Sequence of chain 1.B:
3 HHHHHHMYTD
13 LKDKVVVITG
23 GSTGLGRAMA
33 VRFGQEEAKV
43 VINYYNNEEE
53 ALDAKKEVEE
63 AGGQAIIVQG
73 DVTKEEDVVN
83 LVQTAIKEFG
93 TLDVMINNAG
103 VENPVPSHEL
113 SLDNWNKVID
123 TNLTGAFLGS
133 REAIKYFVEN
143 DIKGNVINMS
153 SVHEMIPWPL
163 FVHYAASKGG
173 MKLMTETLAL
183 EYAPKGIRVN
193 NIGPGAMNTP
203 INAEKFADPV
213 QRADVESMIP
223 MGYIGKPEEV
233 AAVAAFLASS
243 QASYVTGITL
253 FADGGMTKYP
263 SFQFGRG

Sequence of chain 1.D:
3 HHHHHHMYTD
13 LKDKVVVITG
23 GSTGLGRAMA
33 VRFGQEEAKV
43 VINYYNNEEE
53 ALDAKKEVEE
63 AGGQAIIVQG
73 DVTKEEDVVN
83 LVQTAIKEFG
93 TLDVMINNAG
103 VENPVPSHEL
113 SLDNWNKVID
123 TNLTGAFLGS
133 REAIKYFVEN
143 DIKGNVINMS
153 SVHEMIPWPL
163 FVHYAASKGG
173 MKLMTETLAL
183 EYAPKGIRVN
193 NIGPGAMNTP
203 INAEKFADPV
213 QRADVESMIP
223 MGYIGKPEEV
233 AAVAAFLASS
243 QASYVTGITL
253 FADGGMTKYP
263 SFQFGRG

This small molecule binds to this protein.
Small molecule (SMILES): OC[C@H]1O[C@@H](O)[C@H](O)[C@@H](O)[C@@H]1O

Binding-site contacts:
Ligand atom O2 contacts residue NAI1 of chain 1.N at 3.4 Å.
Ligand atom O2 contacts residue TYR166 of chain 1.D at 3.2 Å (h-bond).
Ligand atom O5 contacts residue NAI1 of chain 1.N at 3.9 Å.
Ligand atom O6 contacts residue GLY269 of chain 1.B at 2.6 Å (h-bond).
Ligand atom C1 contacts residue TYR166 of chain 1.D at 3.6 Å (hydrophobic).
Ligand atom C6 contacts residue ALA198 of chain 1.D at 3.7 Å (hydrophobic).
Ligand atom O5 contacts residue HIS155 of chain 1.D at 3.2 Å.
Ligand atom C2 contacts residue TYR166 of chain 1.D at 3.8 Å (hydrophobic).
Ligand atom O3 contacts residue GLU104 of chain 1.D at 2.7 Å (salt-bridge).
Ligand atom O3 contacts residue LYS207 of chain 1.D at 3.1 Å (salt-bridge).
Ligand atom O2 contacts residue GLU104 of chain 1.D at 2.7 Å (salt-bridge).
Ligand atom C3 contacts residue NAI1 of chain 1.N at 3.5 Å.
Ligand atom C4 contacts residue TRP160 of chain 1.D at 3.8 Å (hydrophobic).
Ligand atom C6 contacts residue GLY269 of chain 1.B at 3.0 Å.
Ligand atom O4 contacts residue ALA198 of chain 1.D at 3.9 Å.
Ligand atom O1 contacts residue TYR166 of chain 1.D at 2.6 Å (h-bond).
Ligand atom C4 contacts residue LYS207 of chain 1.D at 3.5 Å.
Ligand atom C6 contacts residue MET258 of chain 1.D at 3.8 Å (hydrophobic).
Ligand atom O4 contacts residue GLY269 of chain 1.B at 2.7 Å (h-bond).
Ligand atom O3 contacts residue ASN204 of chain 1.D at 2.7 Å (h-bond).
Ligand atom O6 contacts residue HIS155 of chain 1.D at 2.8 Å (h-bond).
Ligand atom O1 contacts residue HIS155 of chain 1.D at 3.5 Å.
Ligand atom O6 contacts residue PHE264 of chain 1.B at 3.7 Å.
Ligand atom C5 contacts residue GLY269 of chain 1.B at 3.6 Å.
Ligand atom O3 contacts residue TRP160 of chain 1.D at 3.6 Å.
Ligand atom C3 contacts residue TRP160 of chain 1.D at 3.9 Å (hydrophobic).
Ligand atom C4 contacts residue GLY269 of chain 1.B at 3.1 Å.
Ligand atom C6 contacts residue HIS155 of chain 1.D at 3.8 Å.
Ligand atom C3 contacts residue ASN204 of chain 1.D at 3.4 Å.
Ligand atom O5 contacts residue SER153 of chain 1.D at 3.8 Å.
Ligand atom O1 contacts residue SER153 of chain 1.D at 2.5 Å (h-bond).
Ligand atom O4 contacts residue LYS207 of chain 1.D at 2.8 Å (salt-bridge).
Ligand atom C2 contacts residue TRP160 of chain 1.D at 3.7 Å (hydrophobic).
Ligand atom C3 contacts residue LYS207 of chain 1.D at 3.9 Å.
Ligand atom C1 contacts residue SER153 of chain 1.D at 3.6 Å.
Ligand atom C1 contacts residue HIS155 of chain 1.D at 3.9 Å.
Ligand atom O4 contacts residue ASN204 of chain 1.D at 3.4 Å (h-bond).
Ligand atom C1 contacts residue NAI1 of chain 1.N at 3.0 Å.
Ligand atom O1 contacts residue NAI1 of chain 1.N at 3.1 Å.
Ligand atom C2 contacts residue GLU104 of chain 1.D at 3.2 Å.